This small molecule binds to this protein.
Small molecule (SMILES): CC[C@@H](C=O)NC(=O)[C@H](CCCCNC(C)=O)NC(=O)[C@H](C)NC(=O)CNC(=O)CNC(=O)[C@H](CCCCNC(C)=O)NC(=O)CN

Sequence of chain 1.A:
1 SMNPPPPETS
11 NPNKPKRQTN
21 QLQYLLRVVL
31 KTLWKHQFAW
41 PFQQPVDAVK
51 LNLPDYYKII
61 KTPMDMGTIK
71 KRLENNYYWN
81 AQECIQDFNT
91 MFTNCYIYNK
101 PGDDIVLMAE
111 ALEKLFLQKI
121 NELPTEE

Binding-site contacts:
Ligand atom O contacts residue ASP103 of chain 1.A at 3.4 Å (salt-bridge).
Ligand atom N contacts residue ASP104 of chain 1.A at 2.6 Å (salt-bridge).
Ligand atom CH3 contacts residue TRP40 of chain 1.A at 3.7 Å (hydrophobic).
Ligand atom CB contacts residue ASN99 of chain 1.A at 3.3 Å.
Ligand atom C contacts residue ASP104 of chain 1.A at 3.2 Å.
Ligand atom CB contacts residue MET108 of chain 1.A at 3.6 Å (hydrophobic).
Ligand atom N contacts residue LYS100 of chain 1.A at 3.5 Å (salt-bridge).
Ligand atom CG contacts residue ASN99 of chain 1.A at 3.6 Å.
Ligand atom CE contacts residue LEU53 of chain 1.A at 3.9 Å (hydrophobic).
Ligand atom CH3 contacts residue PHE42 of chain 1.A at 3.6 Å (hydrophobic).
Ligand atom CB contacts residue TRP40 of chain 1.A at 3.9 Å (hydrophobic).
Ligand atom OH contacts residue ASN99 of chain 1.A at 3.0 Å (h-bond).
Ligand atom C contacts residue TYR98 of chain 1.A at 3.7 Å (hydrophobic).
Ligand atom N contacts residue ASP104 of chain 1.A at 3.2 Å (salt-bridge).
Ligand atom CB contacts residue ASP104 of chain 1.A at 3.9 Å.
Ligand atom O contacts residue ILE105 of chain 1.A at 3.8 Å.
Ligand atom OH contacts residue PRO41 of chain 1.A at 3.6 Å.
Ligand atom CA contacts residue LYS100 of chain 1.A at 3.7 Å.
Ligand atom CG contacts residue LEU53 of chain 1.A at 3.9 Å (hydrophobic).
Ligand atom CA contacts residue TYR98 of chain 1.A at 3.5 Å (hydrophobic).
Ligand atom C contacts residue ASN99 of chain 1.A at 3.5 Å.
Ligand atom CH3 contacts residue VAL46 of chain 1.A at 4.0 Å (hydrophobic).
Ligand atom CA contacts residue ASN99 of chain 1.A at 3.6 Å.
Ligand atom CG contacts residue PHE38 of chain 1.A at 3.8 Å (hydrophobic).
Ligand atom CH contacts residue VAL46 of chain 1.A at 3.9 Å (hydrophobic).
Ligand atom N contacts residue TYR98 of chain 1.A at 3.9 Å.
Ligand atom O contacts residue MET108 of chain 1.A at 3.9 Å.
Ligand atom CB contacts residue ASP104 of chain 1.A at 3.8 Å.
Ligand atom O contacts residue TRP40 of chain 1.A at 3.6 Å.
Ligand atom N contacts residue ASN99 of chain 1.A at 2.9 Å (h-bond).
Ligand atom C contacts residue ASP104 of chain 1.A at 3.8 Å.
Ligand atom CA contacts residue ASP104 of chain 1.A at 3.2 Å.
Ligand atom CA contacts residue ASP104 of chain 1.A at 3.7 Å.
Ligand atom CD contacts residue ILE105 of chain 1.A at 3.9 Å (hydrophobic).
Ligand atom CA contacts residue ASN99 of chain 1.A at 3.6 Å.
Ligand atom N contacts residue TYR98 of chain 1.A at 3.9 Å.
Ligand atom CA contacts residue ASP103 of chain 1.A at 3.7 Å.
Ligand atom NZ contacts residue VAL46 of chain 1.A at 3.7 Å.
Ligand atom CB contacts residue ASP104 of chain 1.A at 4.0 Å.
Ligand atom O contacts residue ASN99 of chain 1.A at 3.8 Å.